Sequence of chain 1.A:
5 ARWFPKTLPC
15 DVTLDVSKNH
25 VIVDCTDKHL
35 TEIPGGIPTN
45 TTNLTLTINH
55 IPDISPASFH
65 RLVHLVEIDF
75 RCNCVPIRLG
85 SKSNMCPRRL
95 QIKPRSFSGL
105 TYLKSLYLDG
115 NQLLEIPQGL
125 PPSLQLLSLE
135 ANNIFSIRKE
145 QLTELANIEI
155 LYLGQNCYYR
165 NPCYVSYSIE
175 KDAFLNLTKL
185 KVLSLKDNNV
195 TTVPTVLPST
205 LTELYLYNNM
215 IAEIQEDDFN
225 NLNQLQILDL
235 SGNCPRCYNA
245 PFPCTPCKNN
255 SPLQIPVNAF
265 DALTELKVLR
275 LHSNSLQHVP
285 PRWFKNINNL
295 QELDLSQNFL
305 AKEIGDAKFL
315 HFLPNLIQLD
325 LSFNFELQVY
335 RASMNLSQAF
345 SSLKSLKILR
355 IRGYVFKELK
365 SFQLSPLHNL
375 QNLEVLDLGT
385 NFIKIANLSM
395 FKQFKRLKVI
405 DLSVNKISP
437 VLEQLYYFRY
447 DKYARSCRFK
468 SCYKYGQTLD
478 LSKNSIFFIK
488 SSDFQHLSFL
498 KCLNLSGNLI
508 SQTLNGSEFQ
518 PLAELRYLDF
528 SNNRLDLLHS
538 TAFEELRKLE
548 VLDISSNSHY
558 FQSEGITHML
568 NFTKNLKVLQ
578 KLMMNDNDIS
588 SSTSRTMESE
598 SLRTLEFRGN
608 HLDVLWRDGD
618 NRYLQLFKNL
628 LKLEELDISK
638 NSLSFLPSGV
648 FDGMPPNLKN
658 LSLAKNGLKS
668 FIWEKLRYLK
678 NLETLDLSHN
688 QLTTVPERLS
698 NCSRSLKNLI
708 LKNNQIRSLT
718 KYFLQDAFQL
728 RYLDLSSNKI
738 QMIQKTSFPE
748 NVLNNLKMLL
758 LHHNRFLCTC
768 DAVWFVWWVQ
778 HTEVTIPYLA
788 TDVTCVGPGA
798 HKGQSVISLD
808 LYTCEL

Binding-site contacts:
Ligand atom C5 contacts residue ASN568 of chain 1.A at 3.7 Å.
Ligand atom C6 contacts residue MET566 of chain 1.A at 3.9 Å (hydrophobic).
Ligand atom O6 contacts residue SER591 of chain 1.A at 3.9 Å.
Ligand atom C4 contacts residue MET566 of chain 1.A at 4.4 Å (hydrophobic).
Ligand atom C3 contacts residue ASN568 of chain 1.A at 3.8 Å.
Ligand atom C8 contacts residue ASN572 of chain 1.A at 4.1 Å.
Ligand atom C5 contacts residue MET566 of chain 1.A at 3.1 Å (hydrophobic).
Ligand atom C7 contacts residue ASN568 of chain 1.A at 3.2 Å.
Ligand atom C1 contacts residue SER537 of chain 1.A at 4.4 Å.
Ligand atom O7 contacts residue LYS571 of chain 1.A at 3.4 Å.
Ligand atom O5 contacts residue SER591 of chain 1.A at 3.7 Å.
Ligand atom C2 contacts residue MET566 of chain 1.A at 4.5 Å (hydrophobic).
Ligand atom O6 contacts residue THR590 of chain 1.A at 3.7 Å.
Ligand atom C8 contacts residue ASN568 of chain 1.A at 4.0 Å.
Ligand atom N2 contacts residue ASN568 of chain 1.A at 2.9 Å (h-bond).
Ligand atom C2 contacts residue SER537 of chain 1.A at 4.2 Å.
Ligand atom C8 contacts residue SER537 of chain 1.A at 3.4 Å.
Ligand atom C4 contacts residue ASN568 of chain 1.A at 4.3 Å.
Ligand atom C1 contacts residue ASN568 of chain 1.A at 1.4 Å.
Ligand atom O7 contacts residue ASN568 of chain 1.A at 3.2 Å (h-bond).
Ligand atom C2 contacts residue ASN568 of chain 1.A at 2.5 Å.
Ligand atom O5 contacts residue ASN568 of chain 1.A at 2.4 Å (h-bond).
Ligand atom O5 contacts residue MET566 of chain 1.A at 3.1 Å.
Ligand atom C1 contacts residue SER591 of chain 1.A at 4.2 Å.
Ligand atom C8 contacts residue LYS571 of chain 1.A at 4.0 Å.
Ligand atom N2 contacts residue SER537 of chain 1.A at 3.1 Å (h-bond).
Ligand atom O6 contacts residue MET566 of chain 1.A at 3.5 Å.
Ligand atom C7 contacts residue LYS571 of chain 1.A at 4.1 Å.
Ligand atom C7 contacts residue SER537 of chain 1.A at 3.8 Å.
Ligand atom C3 contacts residue SER537 of chain 1.A at 4.3 Å.
Ligand atom C1 contacts residue MET566 of chain 1.A at 3.2 Å (hydrophobic).

A protein and the small-molecule ligand that binds it are described below.
Small molecule (SMILES): CC(=O)N[C@@H]1[C@@H](O)[C@H](O)[C@@H](CO)O[C@H]1O